Binding-site contacts:
Ligand atom C4 contacts residue GLN79 of chain 1.A at 3.6 Å.
Ligand atom N22 contacts residue LYS113 of chain 1.A at 3.5 Å (salt-bridge).
Ligand atom S17 contacts residue GLY19 of chain 1.A at 3.5 Å (h-bond).
Ligand atom CL1 contacts residue LYS81 of chain 1.A at 3.6 Å.
Ligand atom C11 contacts residue TYR77 of chain 1.A at 3.4 Å (hydrophobic).
Ligand atom N9 contacts residue GLY236 of chain 1.A at 2.9 Å (h-bond).
Ligand atom S17 contacts residue LEU36 of chain 1.A at 3.8 Å.
Ligand atom C28 contacts residue GLY236 of chain 1.A at 3.3 Å.
Ligand atom C7 contacts residue TYR77 of chain 1.A at 3.5 Å (hydrophobic).
Ligand atom CL1 contacts residue ASP112 of chain 1.A at 3.9 Å.
Ligand atom C28 contacts residue ASP38 of chain 1.A at 3.5 Å.
Ligand atom N22 contacts residue PHE114 of chain 1.A at 3.2 Å (h-bond).
Ligand atom C16 contacts residue THR238 of chain 1.A at 3.7 Å.
Ligand atom N22 contacts residue ILE116 of chain 1.A at 3.9 Å.
Ligand atom C13 contacts residue GLY236 of chain 1.A at 3.3 Å.
Ligand atom O27 contacts residue GLN79 of chain 1.A at 3.6 Å.
Ligand atom C6 contacts residue TYR77 of chain 1.A at 3.8 Å (hydrophobic).
Ligand atom C18 contacts residue TRP121 of chain 1.A at 3.5 Å (hydrophobic).
Ligand atom C7 contacts residue PHE114 of chain 1.A at 3.6 Å (hydrophobic).
Ligand atom C15 contacts residue GLY236 of chain 1.A at 3.9 Å.
Ligand atom C3 contacts residue LYS113 of chain 1.A at 3.4 Å.
Ligand atom CL1 contacts residue PHE114 of chain 1.A at 3.8 Å.
Ligand atom O26 contacts residue THR238 of chain 1.A at 2.9 Å (h-bond).
Ligand atom C2 contacts residue GLN79 of chain 1.A at 3.6 Å.
Ligand atom S17 contacts residue GLN18 of chain 1.A at 3.4 Å.
Ligand atom C21 contacts residue PHE114 of chain 1.A at 3.4 Å (hydrophobic).
Ligand atom C10 contacts residue GLY236 of chain 1.A at 3.7 Å.
Ligand atom CL1 contacts residue LYS113 of chain 1.A at 3.7 Å.
Ligand atom C20 contacts residue ILE116 of chain 1.A at 3.8 Å (hydrophobic).
Ligand atom C2 contacts residue PHE114 of chain 1.A at 3.9 Å (hydrophobic).
Ligand atom N23 contacts residue ILE116 of chain 1.A at 3.9 Å.
Ligand atom C8 contacts residue GLY236 of chain 1.A at 3.8 Å.
Ligand atom C3 contacts residue GLN79 of chain 1.A at 3.2 Å.
Ligand atom CL1 contacts residue GLY80 of chain 1.A at 3.6 Å.
Ligand atom O26 contacts residue THR237 of chain 1.A at 3.4 Å.
Ligand atom C14 contacts residue THR238 of chain 1.A at 3.6 Å.
Ligand atom C16 contacts residue GLY236 of chain 1.A at 3.3 Å.
Ligand atom C18 contacts residue GLN18 of chain 1.A at 3.8 Å.
Ligand atom CL1 contacts residue TYR77 of chain 1.A at 3.8 Å.
Ligand atom C29 contacts residue LEU36 of chain 1.A at 3.6 Å (hydrophobic).

Sequence of chain 1.A:
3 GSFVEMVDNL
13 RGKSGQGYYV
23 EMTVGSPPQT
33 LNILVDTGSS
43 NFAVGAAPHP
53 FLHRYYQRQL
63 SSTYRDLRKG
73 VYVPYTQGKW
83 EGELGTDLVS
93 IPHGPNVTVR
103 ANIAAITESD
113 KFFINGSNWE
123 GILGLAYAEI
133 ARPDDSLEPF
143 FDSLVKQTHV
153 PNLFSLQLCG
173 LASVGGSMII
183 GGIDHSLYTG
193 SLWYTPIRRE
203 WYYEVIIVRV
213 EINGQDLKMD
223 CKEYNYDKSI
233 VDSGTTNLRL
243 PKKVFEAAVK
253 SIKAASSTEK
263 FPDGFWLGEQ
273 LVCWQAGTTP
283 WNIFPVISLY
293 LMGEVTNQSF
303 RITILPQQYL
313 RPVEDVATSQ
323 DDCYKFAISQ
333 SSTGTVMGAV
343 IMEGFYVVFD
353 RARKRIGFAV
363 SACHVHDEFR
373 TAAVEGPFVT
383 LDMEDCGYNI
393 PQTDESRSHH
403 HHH

The small molecule below binds the protein below.
Small molecule (SMILES): CC1(C)Cc2cc(Cl)ccc2C(N[C@@H](Cc2cscc2-c2cn[nH]c2)C(=O)O)=N1